Binding-site contacts:
Ligand atom C3 contacts residue ASP53 of chain 1.A at 3.0 Å.
Ligand atom O1 contacts residue ARG44 of chain 1.A at 3.6 Å (salt-bridge).
Ligand atom O4 contacts residue TYR243 of chain 1.A at 2.5 Å (h-bond).
Ligand atom C2 contacts residue ASP193 of chain 1.A at 3.1 Å.
Ligand atom C6 contacts residue GLY353 of chain 1.A at 4.0 Å.
Ligand atom O1 contacts residue ANP1 of chain 1.G at 2.9 Å (h-bond).
Ligand atom C1 contacts residue ANP1 of chain 1.G at 3.5 Å.
Ligand atom C5 contacts residue GLU50 of chain 1.A at 4.0 Å.
Ligand atom O2 contacts residue CYS189 of chain 1.A at 3.4 Å.
Ligand atom C3 contacts residue ASP193 of chain 1.A at 2.8 Å.
Ligand atom O6 contacts residue GLU50 of chain 1.A at 2.7 Å (salt-bridge).
Ligand atom O6 contacts residue HIS51 of chain 1.A at 2.9 Å (h-bond).
Ligand atom O1 contacts residue MG1 of chain 1.F at 3.8 Å.
Ligand atom O2 contacts residue ASP193 of chain 1.A at 2.3 Å (salt-bridge).
Ligand atom C4 contacts residue ASP53 of chain 1.A at 2.8 Å.
Ligand atom O1 contacts residue GLY353 of chain 1.A at 3.9 Å.
Ligand atom C6 contacts residue HIS51 of chain 1.A at 3.5 Å.
Ligand atom C2 contacts residue TYR243 of chain 1.A at 3.2 Å (hydrophobic).
Ligand atom O5 contacts residue TYR243 of chain 1.A at 3.2 Å.
Ligand atom C4 contacts residue MSE192 of chain 1.A at 3.7 Å.
Ligand atom C1 contacts residue TYR243 of chain 1.A at 3.6 Å (hydrophobic).
Ligand atom O4 contacts residue TYR54 of chain 1.A at 3.5 Å.
Ligand atom O3 contacts residue ASP193 of chain 1.A at 2.9 Å (salt-bridge).
Ligand atom O4 contacts residue ASP53 of chain 1.A at 3.0 Å (salt-bridge).
Ligand atom O6 contacts residue MSE192 of chain 1.A at 3.6 Å.
Ligand atom C1 contacts residue ASP193 of chain 1.A at 3.9 Å.
Ligand atom C2 contacts residue CYS189 of chain 1.A at 4.0 Å (hydrophobic).
Ligand atom C5 contacts residue GLY352 of chain 1.A at 4.1 Å.
Ligand atom C4 contacts residue TYR243 of chain 1.A at 3.6 Å (hydrophobic).
Ligand atom O3 contacts residue TYR243 of chain 1.A at 3.7 Å.
Ligand atom C3 contacts residue TYR243 of chain 1.A at 3.7 Å (hydrophobic).
Ligand atom O3 contacts residue GLY190 of chain 1.A at 3.2 Å (h-bond).
Ligand atom C5 contacts residue GLY353 of chain 1.A at 3.9 Å.
Ligand atom O1 contacts residue ASP193 of chain 1.A at 3.4 Å (salt-bridge).
Ligand atom O5 contacts residue GLY353 of chain 1.A at 3.4 Å.
Ligand atom O3 contacts residue ASP53 of chain 1.A at 2.4 Å (salt-bridge).
Ligand atom C6 contacts residue GLU50 of chain 1.A at 3.3 Å.
Ligand atom O2 contacts residue MG1 of chain 1.F at 3.7 Å.
Ligand atom O6 contacts residue ASP53 of chain 1.A at 4.1 Å.
Ligand atom C6 contacts residue GLY352 of chain 1.A at 3.8 Å.

Sequence of chain 1.A:
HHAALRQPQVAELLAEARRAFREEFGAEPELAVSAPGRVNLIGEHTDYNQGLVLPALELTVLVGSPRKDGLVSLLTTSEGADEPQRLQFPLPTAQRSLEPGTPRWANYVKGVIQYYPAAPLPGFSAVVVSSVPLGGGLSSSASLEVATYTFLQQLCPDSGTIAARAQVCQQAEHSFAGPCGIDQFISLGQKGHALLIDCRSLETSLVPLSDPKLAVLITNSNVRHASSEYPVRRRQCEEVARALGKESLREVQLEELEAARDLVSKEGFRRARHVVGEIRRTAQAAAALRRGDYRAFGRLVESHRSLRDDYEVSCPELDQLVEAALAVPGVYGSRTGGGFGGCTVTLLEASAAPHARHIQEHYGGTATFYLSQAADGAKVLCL

The small molecule below binds the protein below.
Small molecule (SMILES): OC[C@H]1O[C@H](O)[C@H](O)[C@@H](O)[C@H]1O